Binding-site contacts:
Ligand atom O4 contacts residue GLU108 of chain 1.C at 4.3 Å.
Ligand atom C6 contacts residue ASN71 of chain 1.C at 3.4 Å.
Ligand atom N2 contacts residue PHE112 of chain 1.C at 4.3 Å.
Ligand atom C7 contacts residue PHE112 of chain 1.C at 3.5 Å (hydrophobic).
Ligand atom C2 contacts residue ASN72 of chain 1.C at 3.7 Å.
Ligand atom O4 contacts residue PHE112 of chain 1.C at 4.4 Å.
Ligand atom N2 contacts residue GLU108 of chain 1.C at 4.1 Å.
Ligand atom N2 contacts residue ASN72 of chain 1.C at 3.1 Å (h-bond).
Ligand atom C7 contacts residue ASN72 of chain 1.C at 3.1 Å.
Ligand atom O3 contacts residue GLU108 of chain 1.C at 3.1 Å (salt-bridge).
Ligand atom O5 contacts residue SER67 of chain 1.C at 4.4 Å.
Ligand atom C3 contacts residue GLU108 of chain 1.C at 4.1 Å.
Ligand atom O5 contacts residue ASN71 of chain 1.C at 3.1 Å (h-bond).
Ligand atom O7 contacts residue PHE112 of chain 1.C at 3.3 Å.
Ligand atom C1 contacts residue ASN71 of chain 1.C at 3.9 Å.
Ligand atom C8 contacts residue ASN72 of chain 1.C at 3.4 Å.
Ligand atom C8 contacts residue GLU108 of chain 1.C at 3.8 Å.
Ligand atom C5 contacts residue ASN71 of chain 1.C at 3.8 Å.
Ligand atom O6 contacts residue TYR63 of chain 1.C at 4.3 Å.
Ligand atom C4 contacts residue GLU108 of chain 1.C at 4.1 Å.
Ligand atom C6 contacts residue TYR63 of chain 1.C at 4.5 Å (hydrophobic).
Ligand atom C3 contacts residue PHE112 of chain 1.C at 3.6 Å (hydrophobic).
Ligand atom C8 contacts residue PHE112 of chain 1.C at 3.6 Å (hydrophobic).
Ligand atom O7 contacts residue ASN72 of chain 1.C at 3.7 Å.
Ligand atom C1 contacts residue ASN72 of chain 1.C at 3.4 Å.
Ligand atom O3 contacts residue PHE112 of chain 1.C at 3.3 Å.

Sequence of chain 1.C:
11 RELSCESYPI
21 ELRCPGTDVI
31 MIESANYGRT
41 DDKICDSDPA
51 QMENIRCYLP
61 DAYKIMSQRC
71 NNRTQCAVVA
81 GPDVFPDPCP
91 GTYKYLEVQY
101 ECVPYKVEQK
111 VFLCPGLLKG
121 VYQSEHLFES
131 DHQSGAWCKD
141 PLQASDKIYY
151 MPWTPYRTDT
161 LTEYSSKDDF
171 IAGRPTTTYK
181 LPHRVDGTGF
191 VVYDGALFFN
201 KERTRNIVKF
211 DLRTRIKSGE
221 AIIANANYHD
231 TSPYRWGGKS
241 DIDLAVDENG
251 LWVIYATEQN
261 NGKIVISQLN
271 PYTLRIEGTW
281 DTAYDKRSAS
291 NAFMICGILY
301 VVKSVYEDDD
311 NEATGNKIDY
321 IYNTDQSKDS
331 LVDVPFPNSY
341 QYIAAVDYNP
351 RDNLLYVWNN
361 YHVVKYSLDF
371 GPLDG

The protein below binds the small molecule below.
Small molecule (SMILES): CC(=O)N[C@@H]1[C@@H](O)[C@H](O)[C@@H](CO)O[C@H]1O